Sequence of chain 1.A:
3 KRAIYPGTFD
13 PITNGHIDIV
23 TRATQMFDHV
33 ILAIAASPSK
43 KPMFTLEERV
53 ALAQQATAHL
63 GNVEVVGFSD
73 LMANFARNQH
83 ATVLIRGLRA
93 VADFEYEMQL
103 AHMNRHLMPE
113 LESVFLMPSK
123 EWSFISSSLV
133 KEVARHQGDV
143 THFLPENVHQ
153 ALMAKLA

Binding-site contacts:
Ligand atom C14 contacts residue SER71 of chain 1.A at 3.4 Å.
Ligand atom N5 contacts residue LEU73 of chain 1.A at 3.7 Å.
Ligand atom C14 contacts residue PHE70 of chain 1.A at 3.7 Å (hydrophobic).
Ligand atom C6 contacts residue ARG88 of chain 1.A at 3.8 Å.
Ligand atom C12 contacts residue ALA37 of chain 1.A at 3.5 Å (hydrophobic).
Ligand atom C1 contacts residue MET74 of chain 1.A at 3.7 Å (hydrophobic).
Ligand atom N1 contacts residue ALA38 of chain 1.A at 3.4 Å (h-bond).
Ligand atom C20 contacts residue MET105 of chain 1.A at 3.7 Å (hydrophobic).
Ligand atom O1 contacts residue LEU102 of chain 1.A at 3.7 Å.
Ligand atom O3 contacts residue GLU134 of chain 9.A at 3.4 Å.
Ligand atom C15 contacts residue SER71 of chain 1.A at 3.6 Å.
Ligand atom C18 contacts residue LEU102 of chain 1.A at 3.6 Å (hydrophobic).
Ligand atom N2 contacts residue HIS138 of chain 9.A at 3.8 Å.
Ligand atom C8 contacts residue ALA37 of chain 1.A at 3.6 Å (hydrophobic).
Ligand atom C11 contacts residue ALA37 of chain 1.A at 3.8 Å (hydrophobic).
Ligand atom C13 contacts residue HIS138 of chain 9.A at 3.6 Å.
Ligand atom O contacts residue ARG88 of chain 1.A at 3.7 Å.
Ligand atom N1 contacts residue SER39 of chain 1.A at 2.9 Å (h-bond).
Ligand atom C1 contacts residue LEU102 of chain 1.A at 3.7 Å (hydrophobic).
Ligand atom C7 contacts residue ALA37 of chain 1.A at 3.4 Å (hydrophobic).
Ligand atom C14 contacts residue ASP72 of chain 1.A at 3.2 Å.
Ligand atom O1 contacts residue ASN106 of chain 1.A at 3.0 Å (h-bond).
Ligand atom N contacts residue MET74 of chain 1.A at 3.8 Å.
Ligand atom C contacts residue ASN106 of chain 1.A at 3.6 Å.
Ligand atom C contacts residue ARG88 of chain 1.A at 3.8 Å.
Ligand atom N6 contacts residue LEU73 of chain 1.A at 3.6 Å.
Ligand atom C15 contacts residue SER39 of chain 1.A at 3.9 Å.
Ligand atom C13 contacts residue ASP72 of chain 1.A at 3.7 Å.
Ligand atom O1 contacts residue MET74 of chain 1.A at 3.7 Å.
Ligand atom C15 contacts residue PHE70 of chain 1.A at 3.7 Å (hydrophobic).
Ligand atom C2 contacts residue MET74 of chain 1.A at 3.8 Å (hydrophobic).
Ligand atom C5 contacts residue ARG88 of chain 1.A at 3.5 Å.
Ligand atom C9 contacts residue SER39 of chain 1.A at 3.6 Å.
Ligand atom N1 contacts residue SO41 of chain 1.D at 3.3 Å (h-bond).
Ligand atom C20 contacts residue ASN106 of chain 1.A at 3.5 Å.
Ligand atom C15 contacts residue HIS138 of chain 9.A at 3.8 Å.
Ligand atom N6 contacts residue MET74 of chain 1.A at 2.9 Å (h-bond).
Ligand atom C contacts residue LEU86 of chain 1.A at 3.5 Å (hydrophobic).
Ligand atom N2 contacts residue ASP72 of chain 1.A at 3.0 Å (salt-bridge).
Ligand atom C8 contacts residue THR10 of chain 1.A at 3.8 Å.

This small molecule binds to this protein.
Small molecule (SMILES): COC(=O)N1CCC(Oc2cccc([C@@H](CC#N)Nc3nc4n(n3)C(=O)CC(C)=N4)c2)CC1

Sequence of chain 9.A:
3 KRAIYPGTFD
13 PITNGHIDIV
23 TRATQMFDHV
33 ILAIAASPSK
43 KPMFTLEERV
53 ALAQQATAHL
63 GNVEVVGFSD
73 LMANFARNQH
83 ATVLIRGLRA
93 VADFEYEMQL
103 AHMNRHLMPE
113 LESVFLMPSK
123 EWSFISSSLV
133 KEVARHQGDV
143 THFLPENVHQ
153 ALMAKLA